Binding-site contacts:
Ligand atom O7 contacts residue ASN332 of chain 1.A at 3.4 Å (h-bond).
Ligand atom C7 contacts residue ASN332 of chain 1.A at 3.5 Å.
Ligand atom C2 contacts residue ASN332 of chain 1.A at 2.5 Å.
Ligand atom C4 contacts residue ASN332 of chain 1.A at 4.3 Å.
Ligand atom C5 contacts residue ASN332 of chain 1.A at 3.7 Å.
Ligand atom C1 contacts residue ASN332 of chain 1.A at 1.5 Å.
Ligand atom O5 contacts residue ASN332 of chain 1.A at 2.4 Å (h-bond).
Ligand atom C3 contacts residue ASN332 of chain 1.A at 3.9 Å.
Ligand atom C1 contacts residue VAL335 of chain 1.A at 4.2 Å (hydrophobic).
Ligand atom O5 contacts residue VAL335 of chain 1.A at 3.7 Å.
Ligand atom C6 contacts residue VAL335 of chain 1.A at 4.5 Å (hydrophobic).
Ligand atom N2 contacts residue ASN332 of chain 1.A at 3.0 Å (h-bond).

Sequence of chain 1.A:
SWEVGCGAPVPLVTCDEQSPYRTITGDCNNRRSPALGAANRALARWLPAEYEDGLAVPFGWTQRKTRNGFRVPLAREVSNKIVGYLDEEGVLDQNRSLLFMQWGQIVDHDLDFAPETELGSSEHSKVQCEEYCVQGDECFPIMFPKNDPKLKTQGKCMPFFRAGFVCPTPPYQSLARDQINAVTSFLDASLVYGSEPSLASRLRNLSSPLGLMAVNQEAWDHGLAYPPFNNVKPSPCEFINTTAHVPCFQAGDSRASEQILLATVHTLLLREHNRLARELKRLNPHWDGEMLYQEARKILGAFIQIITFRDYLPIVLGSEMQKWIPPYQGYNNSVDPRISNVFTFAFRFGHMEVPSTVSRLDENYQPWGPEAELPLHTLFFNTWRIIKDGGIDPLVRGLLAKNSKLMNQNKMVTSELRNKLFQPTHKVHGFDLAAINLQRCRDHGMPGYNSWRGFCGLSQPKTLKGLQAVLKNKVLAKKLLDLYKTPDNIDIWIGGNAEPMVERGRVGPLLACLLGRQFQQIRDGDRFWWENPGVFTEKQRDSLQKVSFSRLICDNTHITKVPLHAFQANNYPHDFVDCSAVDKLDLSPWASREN

This protein binds this small molecule.
Small molecule (SMILES): CC(=O)N[C@H]1[C@H](O[C@H]2[C@H](O)[C@@H](NC(C)=O)CO[C@@H]2CO)O[C@H](CO)[C@@H](O)[C@@H]1O